Binding-site contacts:
Ligand atom C12 contacts residue YMY1 of chain 2.C at 0.2 Å.
Ligand atom C15 contacts residue YMY1 of chain 2.C at 0.3 Å.
Ligand atom N11 contacts residue HIS168 of chain 2.A at 2.9 Å (h-bond).
Ligand atom O31 contacts residue YMY1 of chain 2.C at 0.3 Å (h-bond).
Ligand atom C21 contacts residue YMY1 of chain 2.C at 0.6 Å.
Ligand atom N11 contacts residue CYS149 of chain 2.A at 3.1 Å (h-bond).
Ligand atom O02 contacts residue YMY1 of chain 2.C at 1.2 Å.
Ligand atom O10 contacts residue YMY1 of chain 2.C at 0.1 Å (h-bond).
Ligand atom N11 contacts residue YMY1 of chain 2.C at 0.2 Å (h-bond).
Ligand atom C13 contacts residue YMY1 of chain 2.C at 0.2 Å.
Ligand atom O20 contacts residue YMY1 of chain 2.C at 0.8 Å (h-bond).
Ligand atom C01 contacts residue CYS149 of chain 2.A at 1.8 Å (hydrophobic).
Ligand atom C27 contacts residue YMY1 of chain 2.C at 0.2 Å.
Ligand atom C14 contacts residue YMY1 of chain 2.C at 0.1 Å.
Ligand atom C23 contacts residue YMY1 of chain 2.C at 0.2 Å.
Ligand atom C28 contacts residue YMY1 of chain 2.C at 0.2 Å.
Ligand atom O32 contacts residue YMY1 of chain 2.C at 0.4 Å (h-bond).
Ligand atom C25 contacts residue YMY1 of chain 2.C at 0.2 Å.
Ligand atom C03 contacts residue CYS149 of chain 2.A at 2.8 Å (hydrophobic).
Ligand atom C30 contacts residue YMY1 of chain 2.C at 0.2 Å.
Ligand atom O02 contacts residue CYS149 of chain 2.A at 2.7 Å (h-bond).
Ligand atom C22 contacts residue YMY1 of chain 2.C at 0.4 Å.
Ligand atom N07 contacts residue YMY1 of chain 2.C at 0.2 Å (h-bond).
Ligand atom N18 contacts residue YMY1 of chain 2.C at 0.3 Å (h-bond).
Ligand atom C04 contacts residue YMY1 of chain 2.C at 0.2 Å.
Ligand atom C09 contacts residue YMY1 of chain 2.C at 0.1 Å.
Ligand atom C16 contacts residue YMY1 of chain 2.C at 1.1 Å.
Ligand atom C19 contacts residue YMY1 of chain 2.C at 0.3 Å.
Ligand atom C08 contacts residue YMY1 of chain 2.C at 0.2 Å.
Ligand atom N07 contacts residue GLU170 of chain 2.A at 3.0 Å (salt-bridge).
Ligand atom C03 contacts residue YMY1 of chain 2.C at 0.2 Å.
Ligand atom C06 contacts residue YMY1 of chain 2.C at 0.1 Å.
Ligand atom C24 contacts residue YMY1 of chain 2.C at 0.2 Å.
Ligand atom C05 contacts residue YMY1 of chain 2.C at 0.0 Å.
Ligand atom N18 contacts residue GLN193 of chain 2.A at 3.0 Å (h-bond).
Ligand atom O10 contacts residue HIS167 of chain 2.A at 2.8 Å (h-bond).
Ligand atom C17 contacts residue YMY1 of chain 2.C at 0.2 Å.
Ligand atom C01 contacts residue YMY1 of chain 2.C at 0.2 Å.
Ligand atom C29 contacts residue YMY1 of chain 2.C at 0.2 Å.
Ligand atom C26 contacts residue YMY1 of chain 2.C at 0.2 Å.

A small-molecule ligand and the protein it binds are described below.
Small molecule (SMILES): CCCC1CCC(COC(=O)N[C@@H](CC(C)C)C(=O)N[C@@H](C[C@@H]2CCNC2=O)C(O)S(=O)(=O)O)CC1

Sequence of chain 2.A:
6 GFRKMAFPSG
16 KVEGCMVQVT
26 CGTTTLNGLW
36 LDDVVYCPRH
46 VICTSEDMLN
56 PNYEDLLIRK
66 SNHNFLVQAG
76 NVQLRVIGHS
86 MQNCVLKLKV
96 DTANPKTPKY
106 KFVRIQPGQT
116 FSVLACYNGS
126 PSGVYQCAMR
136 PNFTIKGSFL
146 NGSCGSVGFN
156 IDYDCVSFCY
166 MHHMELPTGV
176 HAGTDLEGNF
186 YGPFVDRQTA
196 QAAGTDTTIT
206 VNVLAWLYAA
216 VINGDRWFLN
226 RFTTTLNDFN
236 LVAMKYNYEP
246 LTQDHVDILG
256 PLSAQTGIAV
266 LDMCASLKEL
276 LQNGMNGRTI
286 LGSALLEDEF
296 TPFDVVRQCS